A small-molecule ligand and the protein it binds are described below.
Small molecule (SMILES): O=C1Cc2ccccc2[C@H](c2ccccc2)N1

Binding-site contacts:
Ligand atom N11 contacts residue THR107 of chain 1.A at 4.2 Å.
Ligand atom C08 contacts residue LEU56 of chain 1.A at 4.0 Å (hydrophobic).
Ligand atom C06 contacts residue MET66 of chain 1.A at 4.0 Å (hydrophobic).
Ligand atom N11 contacts residue TYR130 of chain 1.A at 3.7 Å.
Ligand atom C03 contacts residue ASN57 of chain 1.A at 2.5 Å.
Ligand atom C17 contacts residue LYS70 of chain 1.A at 3.9 Å.
Ligand atom C10 contacts residue ASN53 of chain 1.A at 3.7 Å.
Ligand atom C06 contacts residue LEU56 of chain 1.A at 3.8 Å (hydrophobic).
Ligand atom C16 contacts residue GLN179 of chain 5.A at 4.1 Å.
Ligand atom C14 contacts residue LYS70 of chain 1.A at 3.7 Å.
Ligand atom C04 contacts residue LYS70 of chain 1.A at 4.1 Å.
Ligand atom C07 contacts residue LYS70 of chain 1.A at 3.6 Å.
Ligand atom C05 contacts residue ASN57 of chain 1.A at 2.9 Å.
Ligand atom C05 contacts residue LEU56 of chain 1.A at 3.7 Å (hydrophobic).
Ligand atom C06 contacts residue LYS70 of chain 1.A at 4.0 Å.
Ligand atom C03 contacts residue ASN53 of chain 1.A at 4.0 Å.
Ligand atom C09 contacts residue LYS70 of chain 1.A at 4.0 Å.
Ligand atom C02 contacts residue ASN57 of chain 1.A at 3.7 Å.
Ligand atom C04 contacts residue ASN57 of chain 1.A at 3.2 Å.
Ligand atom N11 contacts residue ASN53 of chain 1.A at 3.2 Å (h-bond).
Ligand atom C05 contacts residue LYS70 of chain 1.A at 4.1 Å.
Ligand atom C15 contacts residue LYS70 of chain 1.A at 3.9 Å.
Ligand atom C06 contacts residue ASN57 of chain 1.A at 4.1 Å.
Ligand atom C09 contacts residue LEU56 of chain 1.A at 4.2 Å (hydrophobic).
Ligand atom C07 contacts residue LEU56 of chain 1.A at 4.1 Å (hydrophobic).
Ligand atom C10 contacts residue TYR130 of chain 1.A at 3.5 Å (hydrophobic).
Ligand atom C04 contacts residue LEU56 of chain 1.A at 4.2 Å (hydrophobic).
Ligand atom O01 contacts residue ASN57 of chain 1.A at 3.4 Å (h-bond).
Ligand atom O01 contacts residue ASN53 of chain 1.A at 3.5 Å.
Ligand atom C16 contacts residue LYS70 of chain 1.A at 3.9 Å.
Ligand atom C13 contacts residue ILE73 of chain 1.A at 3.9 Å (hydrophobic).
Ligand atom C15 contacts residue ASN74 of chain 1.A at 3.7 Å.
Ligand atom C08 contacts residue LYS70 of chain 1.A at 3.3 Å.
Ligand atom C07 contacts residue MET66 of chain 1.A at 3.7 Å (hydrophobic).
Ligand atom C14 contacts residue ILE73 of chain 1.A at 4.1 Å (hydrophobic).
Ligand atom C14 contacts residue ASN74 of chain 1.A at 3.5 Å.
Ligand atom C12 contacts residue LYS70 of chain 1.A at 3.9 Å.
Ligand atom C13 contacts residue LYS70 of chain 1.A at 3.7 Å.
Ligand atom C02 contacts residue ASN53 of chain 1.A at 3.4 Å.
Ligand atom C08 contacts residue ILE73 of chain 1.A at 4.1 Å (hydrophobic).

Sequence of chain 1.A:
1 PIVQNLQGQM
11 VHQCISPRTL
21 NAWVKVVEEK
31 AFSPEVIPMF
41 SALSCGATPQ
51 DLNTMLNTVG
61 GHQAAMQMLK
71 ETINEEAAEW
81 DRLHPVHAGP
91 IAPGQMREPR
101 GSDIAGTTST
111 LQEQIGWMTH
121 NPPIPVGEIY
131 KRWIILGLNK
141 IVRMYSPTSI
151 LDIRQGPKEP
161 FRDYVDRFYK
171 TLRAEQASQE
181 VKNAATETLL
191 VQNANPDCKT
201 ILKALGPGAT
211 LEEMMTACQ

Sequence of chain 5.A:
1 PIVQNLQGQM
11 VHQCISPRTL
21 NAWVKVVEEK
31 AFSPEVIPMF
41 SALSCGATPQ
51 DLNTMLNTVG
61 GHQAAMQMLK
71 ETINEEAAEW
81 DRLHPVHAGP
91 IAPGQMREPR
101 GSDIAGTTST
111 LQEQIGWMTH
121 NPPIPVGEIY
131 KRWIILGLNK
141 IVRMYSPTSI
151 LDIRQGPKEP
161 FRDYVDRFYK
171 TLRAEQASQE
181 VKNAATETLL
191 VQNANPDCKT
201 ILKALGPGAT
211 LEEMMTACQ